Binding-site contacts:
Ligand atom CG contacts residue GLY47 of chain 1.N at 3.8 Å.
Ligand atom C contacts residue THR1 of chain 1.N at 1.5 Å.
Ligand atom C contacts residue LYS33 of chain 1.N at 3.7 Å.
Ligand atom CB contacts residue SER46 of chain 1.N at 3.8 Å.
Ligand atom N contacts residue THR1 of chain 1.N at 3.7 Å.
Ligand atom O contacts residue THR21 of chain 1.N at 2.9 Å (h-bond).
Ligand atom OXT contacts residue SER168 of chain 1.N at 3.8 Å.
Ligand atom CD1 contacts residue ARG45 of chain 1.N at 3.3 Å.
Ligand atom O contacts residue HXD1 of chain 1.KA at 3.6 Å.
Ligand atom CA contacts residue THR1 of chain 1.N at 2.4 Å.
Ligand atom ND2 contacts residue HIS114 of chain 1.H at 3.7 Å.
Ligand atom ND2 contacts residue THR22 of chain 1.N at 2.6 Å.
Ligand atom CG contacts residue HXD1 of chain 1.KA at 3.6 Å.
Ligand atom O contacts residue THR20 of chain 1.N at 3.0 Å.
Ligand atom CA contacts residue HXD1 of chain 1.KA at 2.6 Å.
Ligand atom CG contacts residue THR22 of chain 1.N at 3.5 Å.
Ligand atom C contacts residue HXD1 of chain 1.KA at 3.2 Å.
Ligand atom CA contacts residue GLY47 of chain 1.N at 3.5 Å.
Ligand atom OE1 contacts residue SER129 of chain 1.N at 3.8 Å.
Ligand atom CB contacts residue THR1 of chain 1.N at 2.9 Å.
Ligand atom OXT contacts residue THR1 of chain 1.N at 2.4 Å (h-bond).
Ligand atom O contacts residue SER48 of chain 1.N at 3.6 Å.
Ligand atom O contacts residue GLY47 of chain 1.N at 3.7 Å.
Ligand atom CD1 contacts residue THR52 of chain 1.N at 3.4 Å.
Ligand atom OE1 contacts residue SER168 of chain 1.N at 3.8 Å.
Ligand atom N contacts residue HXD1 of chain 1.KA at 1.3 Å.
Ligand atom ND2 contacts residue HXD1 of chain 1.KA at 3.8 Å.
Ligand atom N contacts residue THR21 of chain 1.N at 2.9 Å (h-bond).
Ligand atom CB contacts residue GLY47 of chain 1.N at 3.8 Å.
Ligand atom CA contacts residue THR21 of chain 1.N at 3.8 Å.
Ligand atom NE2 contacts residue SER168 of chain 1.N at 3.8 Å.
Ligand atom O contacts residue ALA49 of chain 1.N at 3.1 Å (h-bond).
Ligand atom N contacts residue GLY47 of chain 1.N at 3.0 Å (h-bond).
Ligand atom C contacts residue GLY47 of chain 1.N at 3.8 Å.
Ligand atom C contacts residue THR21 of chain 1.N at 3.7 Å.
Ligand atom CB contacts residue THR21 of chain 1.N at 3.8 Å.
Ligand atom CD2 contacts residue THR20 of chain 1.N at 3.4 Å.
Ligand atom CA contacts residue THR21 of chain 1.N at 3.4 Å.
Ligand atom OD1 contacts residue HIS114 of chain 1.H at 3.4 Å.
Ligand atom OE1 contacts residue HXD1 of chain 1.KA at 3.3 Å.

Sequence of chain 1.N:
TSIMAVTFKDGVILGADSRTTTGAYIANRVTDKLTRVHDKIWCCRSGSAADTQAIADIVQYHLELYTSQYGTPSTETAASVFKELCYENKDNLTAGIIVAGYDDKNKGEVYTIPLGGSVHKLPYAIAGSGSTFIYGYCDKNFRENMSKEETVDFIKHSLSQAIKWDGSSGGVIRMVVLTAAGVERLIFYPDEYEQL

A protein and the small-molecule ligand that binds it are described below.
Small molecule (SMILES): CC(C)C[C@@H](CO)NC(=O)[C@H](CCC(N)=O)NC(=O)[C@@H](N)CC(N)=O

Sequence of chain 1.H:
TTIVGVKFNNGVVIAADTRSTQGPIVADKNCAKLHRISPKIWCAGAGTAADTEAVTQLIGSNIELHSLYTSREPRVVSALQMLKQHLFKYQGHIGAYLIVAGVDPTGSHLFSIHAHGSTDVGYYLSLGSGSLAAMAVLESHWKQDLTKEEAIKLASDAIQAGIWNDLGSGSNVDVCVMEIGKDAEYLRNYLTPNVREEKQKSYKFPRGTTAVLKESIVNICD